Binding-site contacts:
Ligand atom C34 contacts residue MET68 of chain 1.A at 3.6 Å (hydrophobic).
Ligand atom N22 contacts residue PHE95 of chain 1.A at 3.5 Å.
Ligand atom C36 contacts residue ILE91 of chain 1.A at 3.4 Å (hydrophobic).
Ligand atom O42 contacts residue VAL77 of chain 1.A at 3.4 Å.
Ligand atom N17 contacts residue HIS139 of chain 1.A at 3.1 Å (h-bond).
Ligand atom C39 contacts residue ALA47 of chain 1.A at 3.5 Å (hydrophobic).
Ligand atom N17 contacts residue ILE138 of chain 1.A at 3.3 Å (h-bond).
Ligand atom C19 contacts residue HIS139 of chain 1.A at 3.2 Å.
Ligand atom F10 contacts residue LEU76 of chain 1.A at 3.4 Å.
Ligand atom C30 contacts residue PHE160 of chain 1.A at 3.4 Å (hydrophobic).
Ligand atom C39 contacts residue ILE91 of chain 1.A at 3.5 Å (hydrophobic).
Ligand atom O42 contacts residue ASP159 of chain 1.A at 2.9 Å (salt-bridge).
Ligand atom C39 contacts residue LYS49 of chain 1.A at 3.2 Å.
Ligand atom C21 contacts residue MET96 of chain 1.A at 2.8 Å (hydrophobic).
Ligand atom C15 contacts residue ILE138 of chain 1.A at 3.5 Å (hydrophobic).
Ligand atom N29 contacts residue PHE160 of chain 1.A at 3.4 Å.
Ligand atom F10 contacts residue ALA158 of chain 1.A at 3.5 Å.
Ligand atom N40 contacts residue GLU64 of chain 1.A at 2.9 Å (salt-bridge).
Ligand atom C35 contacts residue GLU64 of chain 1.A at 3.2 Å.
Ligand atom C14 contacts residue ILE138 of chain 1.A at 2.8 Å (hydrophobic).
Ligand atom C2 contacts residue GLU64 of chain 1.A at 3.4 Å.
Ligand atom N27 contacts residue ALA47 of chain 1.A at 3.6 Å.
Ligand atom C21 contacts residue PHE95 of chain 1.A at 3.5 Å (hydrophobic).
Ligand atom N40 contacts residue MET68 of chain 1.A at 3.3 Å (h-bond).
Ligand atom F9 contacts residue ILE71 of chain 1.A at 3.1 Å.
Ligand atom C6 contacts residue ASP159 of chain 1.A at 3.5 Å.
Ligand atom N32 contacts residue THR93 of chain 1.A at 3.0 Å (h-bond).
Ligand atom F8 contacts residue HIS139 of chain 1.A at 3.2 Å.
Ligand atom N22 contacts residue MET96 of chain 1.A at 2.6 Å (h-bond).
Ligand atom C18 contacts residue ILE138 of chain 1.A at 3.5 Å (hydrophobic).
Ligand atom N40 contacts residue ASP159 of chain 1.A at 3.6 Å (salt-bridge).
Ligand atom C16 contacts residue ASP159 of chain 1.A at 3.5 Å.
Ligand atom F10 contacts residue VAL157 of chain 1.A at 3.1 Å.
Ligand atom C31 contacts residue TYR31 of chain 1.A at 3.6 Å (hydrophobic).
Ligand atom C36 contacts residue LYS49 of chain 1.A at 3.4 Å.
Ligand atom C13 contacts residue VAL67 of chain 1.A at 3.6 Å (hydrophobic).
Ligand atom C34 contacts residue GLU64 of chain 1.A at 3.5 Å.
Ligand atom C19 contacts residue ASP159 of chain 1.A at 3.1 Å.
Ligand atom C38 contacts residue THR93 of chain 1.A at 3.5 Å.
Ligand atom C41 contacts residue ASP159 of chain 1.A at 3.2 Å.

Sequence of chain 1.A:
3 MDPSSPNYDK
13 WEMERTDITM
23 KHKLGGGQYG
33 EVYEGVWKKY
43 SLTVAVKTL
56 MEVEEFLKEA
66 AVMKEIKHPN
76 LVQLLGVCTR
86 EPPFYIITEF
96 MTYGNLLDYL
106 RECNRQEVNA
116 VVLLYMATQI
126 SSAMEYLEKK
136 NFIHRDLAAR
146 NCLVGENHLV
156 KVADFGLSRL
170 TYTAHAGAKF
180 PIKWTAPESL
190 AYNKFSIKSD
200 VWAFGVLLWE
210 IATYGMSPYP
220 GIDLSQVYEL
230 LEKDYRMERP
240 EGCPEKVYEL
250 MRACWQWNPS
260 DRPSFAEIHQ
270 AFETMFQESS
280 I

This protein binds this small molecule.
Small molecule (SMILES): Cc1ccc(NC(=O)c2ccc(CN3CC[C@H](N(C)C)C3)c(C(F)(F)F)c2)cc1Nc1nccc(-c2cncnc2)n1